Binding-site contacts:
Ligand atom O5 contacts residue ASN883 of chain 1.C at 2.3 Å (h-bond).
Ligand atom C8 contacts residue ASN883 of chain 1.C at 4.2 Å.
Ligand atom C5 contacts residue ARG881 of chain 1.C at 3.5 Å.
Ligand atom C5 contacts residue SER894 of chain 1.C at 3.8 Å.
Ligand atom O7 contacts residue HIS865 of chain 1.C at 4.2 Å.
Ligand atom O6 contacts residue ARG881 of chain 1.C at 2.9 Å (salt-bridge).
Ligand atom C1 contacts residue ARG881 of chain 1.C at 4.5 Å.
Ligand atom C7 contacts residue ASN883 of chain 1.C at 3.5 Å.
Ligand atom C1 contacts residue SER894 of chain 1.C at 4.1 Å.
Ligand atom C8 contacts residue HIS865 of chain 1.C at 3.5 Å.
Ligand atom O5 contacts residue ARG881 of chain 1.C at 4.2 Å.
Ligand atom C7 contacts residue HIS865 of chain 1.C at 4.1 Å.
Ligand atom O7 contacts residue ARG881 of chain 1.C at 3.9 Å.
Ligand atom O6 contacts residue SER894 of chain 1.C at 4.3 Å.
Ligand atom O4 contacts residue ARG881 of chain 1.C at 3.8 Å.
Ligand atom C3 contacts residue ASN883 of chain 1.C at 3.8 Å.
Ligand atom O7 contacts residue ASN883 of chain 1.C at 3.9 Å.
Ligand atom C1 contacts residue ASN883 of chain 1.C at 1.4 Å.
Ligand atom N2 contacts residue ASN883 of chain 1.C at 3.0 Å (h-bond).
Ligand atom C2 contacts residue ASN883 of chain 1.C at 2.5 Å.
Ligand atom C6 contacts residue ARG881 of chain 1.C at 3.7 Å.
Ligand atom O5 contacts residue SER894 of chain 1.C at 3.1 Å (h-bond).
Ligand atom C5 contacts residue ASN883 of chain 1.C at 3.6 Å.
Ligand atom C6 contacts residue SER894 of chain 1.C at 3.3 Å.
Ligand atom C4 contacts residue ARG881 of chain 1.C at 4.2 Å.
Ligand atom C4 contacts residue ASN883 of chain 1.C at 4.2 Å.

Sequence of chain 1.C:
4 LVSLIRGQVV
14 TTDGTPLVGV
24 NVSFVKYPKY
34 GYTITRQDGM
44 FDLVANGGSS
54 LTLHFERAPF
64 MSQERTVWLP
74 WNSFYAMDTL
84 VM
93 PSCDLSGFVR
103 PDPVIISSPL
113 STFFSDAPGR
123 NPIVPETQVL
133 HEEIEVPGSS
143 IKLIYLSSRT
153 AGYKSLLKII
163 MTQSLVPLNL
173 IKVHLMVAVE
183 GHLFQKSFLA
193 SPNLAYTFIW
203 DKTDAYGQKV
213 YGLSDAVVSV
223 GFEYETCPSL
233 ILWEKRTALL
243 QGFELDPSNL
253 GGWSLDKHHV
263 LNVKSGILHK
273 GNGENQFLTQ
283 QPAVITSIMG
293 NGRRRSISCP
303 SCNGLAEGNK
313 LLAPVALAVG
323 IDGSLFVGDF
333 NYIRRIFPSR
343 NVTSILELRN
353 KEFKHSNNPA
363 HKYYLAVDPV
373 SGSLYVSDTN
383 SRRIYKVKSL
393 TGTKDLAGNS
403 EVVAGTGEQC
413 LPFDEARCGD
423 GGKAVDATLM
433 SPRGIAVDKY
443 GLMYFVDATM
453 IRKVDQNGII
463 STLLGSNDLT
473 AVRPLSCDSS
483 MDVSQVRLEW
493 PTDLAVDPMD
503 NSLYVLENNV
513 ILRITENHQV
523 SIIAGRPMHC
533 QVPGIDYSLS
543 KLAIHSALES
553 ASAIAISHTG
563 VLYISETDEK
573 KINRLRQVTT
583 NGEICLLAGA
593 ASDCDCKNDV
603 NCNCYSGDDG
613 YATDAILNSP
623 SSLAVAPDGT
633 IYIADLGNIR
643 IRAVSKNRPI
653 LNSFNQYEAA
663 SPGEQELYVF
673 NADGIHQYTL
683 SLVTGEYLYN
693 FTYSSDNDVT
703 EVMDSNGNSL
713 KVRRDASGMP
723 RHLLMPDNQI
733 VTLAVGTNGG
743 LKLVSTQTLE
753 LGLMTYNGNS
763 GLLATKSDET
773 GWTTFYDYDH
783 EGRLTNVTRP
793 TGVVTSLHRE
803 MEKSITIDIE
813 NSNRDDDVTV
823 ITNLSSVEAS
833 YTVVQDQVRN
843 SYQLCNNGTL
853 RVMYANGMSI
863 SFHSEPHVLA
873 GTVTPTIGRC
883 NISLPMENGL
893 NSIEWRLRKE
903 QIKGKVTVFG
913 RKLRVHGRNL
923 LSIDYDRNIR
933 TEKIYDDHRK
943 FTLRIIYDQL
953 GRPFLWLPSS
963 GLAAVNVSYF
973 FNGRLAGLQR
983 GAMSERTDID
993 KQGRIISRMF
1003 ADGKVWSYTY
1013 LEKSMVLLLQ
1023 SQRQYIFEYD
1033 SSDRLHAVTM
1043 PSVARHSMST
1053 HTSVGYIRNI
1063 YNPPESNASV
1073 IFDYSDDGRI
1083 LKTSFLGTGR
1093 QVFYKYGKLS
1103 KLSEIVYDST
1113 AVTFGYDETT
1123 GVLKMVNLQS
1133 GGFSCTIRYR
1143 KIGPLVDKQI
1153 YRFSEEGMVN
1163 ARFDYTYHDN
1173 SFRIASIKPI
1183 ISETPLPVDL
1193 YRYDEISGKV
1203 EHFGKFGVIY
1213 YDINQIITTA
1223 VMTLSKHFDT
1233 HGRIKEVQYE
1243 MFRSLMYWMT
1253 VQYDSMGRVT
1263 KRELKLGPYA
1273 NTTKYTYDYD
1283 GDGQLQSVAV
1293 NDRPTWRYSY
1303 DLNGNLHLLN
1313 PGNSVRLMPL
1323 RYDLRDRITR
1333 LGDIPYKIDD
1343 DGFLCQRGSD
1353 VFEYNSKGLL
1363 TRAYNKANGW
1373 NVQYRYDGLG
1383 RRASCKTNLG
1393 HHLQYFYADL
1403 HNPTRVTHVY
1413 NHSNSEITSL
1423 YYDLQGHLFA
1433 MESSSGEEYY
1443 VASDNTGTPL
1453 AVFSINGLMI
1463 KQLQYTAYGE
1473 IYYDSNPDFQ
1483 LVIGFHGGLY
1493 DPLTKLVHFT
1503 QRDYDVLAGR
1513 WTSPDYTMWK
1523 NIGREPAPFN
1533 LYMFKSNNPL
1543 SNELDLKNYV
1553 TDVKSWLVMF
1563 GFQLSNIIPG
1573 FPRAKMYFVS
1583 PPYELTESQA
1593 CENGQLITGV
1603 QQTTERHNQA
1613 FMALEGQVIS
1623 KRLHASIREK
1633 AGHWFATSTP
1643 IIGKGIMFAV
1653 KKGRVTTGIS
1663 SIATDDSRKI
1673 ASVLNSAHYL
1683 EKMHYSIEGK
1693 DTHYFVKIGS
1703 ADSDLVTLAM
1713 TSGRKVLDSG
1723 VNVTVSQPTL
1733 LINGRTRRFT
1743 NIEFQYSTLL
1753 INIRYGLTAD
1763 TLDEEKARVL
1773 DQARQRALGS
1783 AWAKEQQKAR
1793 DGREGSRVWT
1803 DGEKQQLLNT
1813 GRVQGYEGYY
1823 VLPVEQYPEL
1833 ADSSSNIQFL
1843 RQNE

This protein binds this small molecule.
Small molecule (SMILES): CC(=O)N[C@@H]1[C@@H](O)[C@H](O)[C@@H](CO)O[C@H]1O